Sequence of chain 1.B:
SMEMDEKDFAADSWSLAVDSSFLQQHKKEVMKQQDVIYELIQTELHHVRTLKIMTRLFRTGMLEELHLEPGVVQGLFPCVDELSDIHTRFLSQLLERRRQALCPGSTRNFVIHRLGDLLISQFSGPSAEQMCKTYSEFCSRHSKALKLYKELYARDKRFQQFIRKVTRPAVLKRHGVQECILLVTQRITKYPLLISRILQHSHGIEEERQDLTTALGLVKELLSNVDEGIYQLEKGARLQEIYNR

A small-molecule ligand and the protein it binds are described below.
Small molecule (SMILES): COCc1cc(C(N)=O)no1

Binding-site contacts:
Ligand atom O2 contacts residue GLU33 of chain 1.A at 3.6 Å (salt-bridge).
Ligand atom N contacts residue VAL34 of chain 1.A at 3.7 Å.
Ligand atom O contacts residue LEU16 of chain 1.B at 3.7 Å.
Ligand atom C4 contacts residue GLU33 of chain 1.A at 4.2 Å.
Ligand atom N1 contacts residue LYS28 of chain 1.A at 3.9 Å.
Ligand atom N1 contacts residue TYR35 of chain 1.A at 4.3 Å.
Ligand atom C5 contacts residue GLU33 of chain 1.A at 4.1 Å.
Ligand atom C4 contacts residue LEU16 of chain 1.B at 4.4 Å (hydrophobic).
Ligand atom O1 contacts residue VAL34 of chain 1.A at 4.0 Å.
Ligand atom C2 contacts residue LEU16 of chain 1.B at 4.4 Å (hydrophobic).
Ligand atom C5 contacts residue TYR35 of chain 1.A at 4.0 Å (hydrophobic).
Ligand atom C3 contacts residue ASP12 of chain 1.B at 4.0 Å.
Ligand atom O contacts residue VAL34 of chain 1.A at 4.3 Å.
Ligand atom C contacts residue LEU16 of chain 1.B at 4.0 Å (hydrophobic).
Ligand atom O2 contacts residue TYR35 of chain 1.A at 2.9 Å (h-bond).
Ligand atom O1 contacts residue GLU33 of chain 1.A at 4.3 Å.
Ligand atom O2 contacts residue PRO32 of chain 1.A at 3.4 Å.
Ligand atom C contacts residue VAL34 of chain 1.A at 3.7 Å (hydrophobic).
Ligand atom C2 contacts residue VAL34 of chain 1.A at 4.1 Å (hydrophobic).
Ligand atom C4 contacts residue ASP12 of chain 1.B at 4.3 Å.
Ligand atom N contacts residue GLU33 of chain 1.A at 3.4 Å (salt-bridge).
Ligand atom O2 contacts residue VAL34 of chain 1.A at 2.9 Å (h-bond).
Ligand atom C5 contacts residue PRO32 of chain 1.A at 4.0 Å (hydrophobic).
Ligand atom C3 contacts residue VAL34 of chain 1.A at 4.0 Å (hydrophobic).
Ligand atom C3 contacts residue LEU16 of chain 1.B at 3.6 Å (hydrophobic).
Ligand atom N1 contacts residue ASP12 of chain 1.B at 3.0 Å (salt-bridge).
Ligand atom C5 contacts residue VAL34 of chain 1.A at 3.8 Å (hydrophobic).
Ligand atom N contacts residue PRO32 of chain 1.A at 4.3 Å.
Ligand atom C4 contacts residue VAL34 of chain 1.A at 3.9 Å (hydrophobic).
Ligand atom C5 contacts residue ASP12 of chain 1.B at 4.0 Å.
Ligand atom N1 contacts residue PRO32 of chain 1.A at 4.1 Å.

Sequence of chain 1.A:
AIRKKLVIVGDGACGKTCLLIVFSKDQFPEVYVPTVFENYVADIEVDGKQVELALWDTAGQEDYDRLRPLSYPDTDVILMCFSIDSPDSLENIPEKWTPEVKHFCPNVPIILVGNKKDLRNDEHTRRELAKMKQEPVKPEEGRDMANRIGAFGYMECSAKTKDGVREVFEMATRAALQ